Binding-site contacts:
Ligand atom C3 contacts residue MAN1 of chain 2.U at 4.2 Å.
Ligand atom C8 contacts residue PRO221 of chain 2.C at 4.1 Å (hydrophobic).
Ligand atom O7 contacts residue PRO221 of chain 2.C at 3.6 Å.
Ligand atom C4 contacts residue MAN1 of chain 2.U at 3.7 Å.
Ligand atom C7 contacts residue TRP222 of chain 2.C at 3.7 Å (hydrophobic).
Ligand atom C4 contacts residue TRP222 of chain 2.C at 3.9 Å (hydrophobic).
Ligand atom C2 contacts residue NAG1 of chain 2.CA at 3.5 Å.
Ligand atom O7 contacts residue TRP222 of chain 2.C at 2.9 Å (h-bond).
Ligand atom C1 contacts residue NAG1 of chain 2.CA at 2.7 Å.
Ligand atom O5 contacts residue NAG1 of chain 2.CA at 2.3 Å (h-bond).
Ligand atom C8 contacts residue ARG207 of chain 2.E at 4.5 Å.
Ligand atom O7 contacts residue ARG220 of chain 2.C at 4.1 Å.
Ligand atom O6 contacts residue NAG1 of chain 2.CA at 3.6 Å (h-bond).
Ligand atom C5 contacts residue TRP222 of chain 2.C at 4.2 Å (hydrophobic).
Ligand atom O5 contacts residue TRP222 of chain 2.C at 4.2 Å.
Ligand atom O3 contacts residue TRP222 of chain 2.C at 3.8 Å.
Ligand atom C3 contacts residue TRP222 of chain 2.C at 4.3 Å (hydrophobic).
Ligand atom C6 contacts residue NAG1 of chain 2.CA at 3.6 Å.
Ligand atom C6 contacts residue TRP222 of chain 2.C at 3.4 Å (hydrophobic).
Ligand atom C5 contacts residue NAG1 of chain 2.CA at 3.5 Å.
Ligand atom C8 contacts residue VAL242 of chain 2.E at 4.4 Å (hydrophobic).
Ligand atom C7 contacts residue NAG1 of chain 2.CA at 3.7 Å.
Ligand atom O1 contacts residue NAG1 of chain 2.CA at 3.5 Å (h-bond).
Ligand atom O7 contacts residue NAG1 of chain 2.CA at 2.9 Å (h-bond).
Ligand atom C8 contacts residue TRP222 of chain 2.C at 3.7 Å (hydrophobic).
Ligand atom N2 contacts residue NAG1 of chain 2.CA at 3.7 Å.
Ligand atom C7 contacts residue PRO221 of chain 2.C at 4.4 Å (hydrophobic).
Ligand atom O4 contacts residue MAN1 of chain 2.U at 2.4 Å.
Ligand atom O4 contacts residue TRP222 of chain 2.C at 4.2 Å.
Ligand atom C2 contacts residue TRP222 of chain 2.C at 4.1 Å (hydrophobic).
Ligand atom O3 contacts residue MAN1 of chain 2.U at 3.4 Å (h-bond).

The small molecule below binds the protein below.
Small molecule (SMILES): CC(=O)N[C@@H]1[C@@H](O)[C@H](O)[C@@H](CO)O[C@@H]1O

Sequence of chain 2.C:
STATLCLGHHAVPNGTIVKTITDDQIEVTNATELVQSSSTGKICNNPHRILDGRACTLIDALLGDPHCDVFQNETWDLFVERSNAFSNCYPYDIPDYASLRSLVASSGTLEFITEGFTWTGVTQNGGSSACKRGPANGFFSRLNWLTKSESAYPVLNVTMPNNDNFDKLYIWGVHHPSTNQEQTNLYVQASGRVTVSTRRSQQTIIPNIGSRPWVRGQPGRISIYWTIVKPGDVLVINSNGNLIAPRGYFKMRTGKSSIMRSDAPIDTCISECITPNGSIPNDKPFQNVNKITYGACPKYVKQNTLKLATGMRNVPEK

Sequence of chain 2.E:
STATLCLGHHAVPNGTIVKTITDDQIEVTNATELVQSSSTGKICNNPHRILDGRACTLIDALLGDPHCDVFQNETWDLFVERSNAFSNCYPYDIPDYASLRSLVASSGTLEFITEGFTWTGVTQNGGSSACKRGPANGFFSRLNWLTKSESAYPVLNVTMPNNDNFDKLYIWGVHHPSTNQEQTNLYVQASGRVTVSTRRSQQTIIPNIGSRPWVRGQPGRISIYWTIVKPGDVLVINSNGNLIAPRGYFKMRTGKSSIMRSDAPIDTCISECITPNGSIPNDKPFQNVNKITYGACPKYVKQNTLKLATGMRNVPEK